Binding-site contacts:
Ligand atom C4 contacts residue ASN1098 of chain 1.B at 4.2 Å.
Ligand atom C2 contacts residue ASN1098 of chain 1.B at 2.5 Å.
Ligand atom N2 contacts residue ASN1098 of chain 1.B at 2.9 Å (h-bond).
Ligand atom C2 contacts residue THR1100 of chain 1.B at 3.6 Å.
Ligand atom O5 contacts residue PHE1103 of chain 1.B at 4.0 Å.
Ligand atom O5 contacts residue ASN1098 of chain 1.B at 2.4 Å (h-bond).
Ligand atom C7 contacts residue ASN1098 of chain 1.B at 3.3 Å.
Ligand atom C1 contacts residue ASN1098 of chain 1.B at 1.4 Å.
Ligand atom C5 contacts residue PHE1103 of chain 1.B at 4.0 Å (hydrophobic).
Ligand atom C3 contacts residue ASN1098 of chain 1.B at 3.8 Å.
Ligand atom O6 contacts residue PHE1103 of chain 1.B at 4.5 Å.
Ligand atom C6 contacts residue PHE1103 of chain 1.B at 3.6 Å (hydrophobic).
Ligand atom O5 contacts residue THR1100 of chain 1.B at 4.5 Å.
Ligand atom C7 contacts residue THR1100 of chain 1.B at 4.2 Å.
Ligand atom N2 contacts residue THR1100 of chain 1.B at 3.1 Å (h-bond).
Ligand atom O7 contacts residue ASN1098 of chain 1.B at 3.3 Å (h-bond).
Ligand atom C3 contacts residue THR1100 of chain 1.B at 3.8 Å.
Ligand atom C1 contacts residue THR1100 of chain 1.B at 3.4 Å.
Ligand atom C8 contacts residue ASN1098 of chain 1.B at 3.8 Å.
Ligand atom C8 contacts residue THR1100 of chain 1.B at 3.7 Å.
Ligand atom C5 contacts residue ASN1098 of chain 1.B at 3.7 Å.

Sequence of chain 1.B:
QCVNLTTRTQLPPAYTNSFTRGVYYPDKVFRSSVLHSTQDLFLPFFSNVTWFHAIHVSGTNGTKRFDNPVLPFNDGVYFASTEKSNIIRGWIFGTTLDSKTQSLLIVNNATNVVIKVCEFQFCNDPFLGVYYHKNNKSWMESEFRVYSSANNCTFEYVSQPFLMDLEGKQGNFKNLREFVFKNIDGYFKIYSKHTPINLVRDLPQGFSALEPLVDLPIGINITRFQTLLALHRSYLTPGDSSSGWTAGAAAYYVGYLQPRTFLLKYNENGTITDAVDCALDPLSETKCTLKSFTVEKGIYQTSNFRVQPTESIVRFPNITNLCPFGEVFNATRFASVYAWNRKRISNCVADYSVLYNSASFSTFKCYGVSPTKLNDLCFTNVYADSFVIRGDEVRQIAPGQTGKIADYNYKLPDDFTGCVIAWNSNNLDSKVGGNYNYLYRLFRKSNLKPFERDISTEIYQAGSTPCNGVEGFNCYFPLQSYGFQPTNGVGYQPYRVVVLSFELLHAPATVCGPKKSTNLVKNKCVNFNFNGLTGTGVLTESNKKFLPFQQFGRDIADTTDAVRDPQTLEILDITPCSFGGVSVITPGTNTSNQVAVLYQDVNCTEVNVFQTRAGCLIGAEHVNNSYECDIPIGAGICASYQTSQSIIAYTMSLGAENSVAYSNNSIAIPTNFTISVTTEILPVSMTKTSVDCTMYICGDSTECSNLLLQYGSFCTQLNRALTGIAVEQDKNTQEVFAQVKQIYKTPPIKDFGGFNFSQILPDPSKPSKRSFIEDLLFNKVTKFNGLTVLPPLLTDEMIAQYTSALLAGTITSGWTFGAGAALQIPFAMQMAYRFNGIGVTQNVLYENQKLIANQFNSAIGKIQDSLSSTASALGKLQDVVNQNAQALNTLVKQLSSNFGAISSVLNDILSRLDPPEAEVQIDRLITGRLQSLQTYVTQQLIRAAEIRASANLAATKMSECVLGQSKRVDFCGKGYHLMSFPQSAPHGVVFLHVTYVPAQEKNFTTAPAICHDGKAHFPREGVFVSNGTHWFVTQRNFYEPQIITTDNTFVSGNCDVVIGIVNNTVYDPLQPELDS

This protein binds this small molecule.
Small molecule (SMILES): CC(=O)N[C@@H]1[C@@H](O)[C@H](O)[C@@H](CO)O[C@H]1O